Sequence of chain 1.A:
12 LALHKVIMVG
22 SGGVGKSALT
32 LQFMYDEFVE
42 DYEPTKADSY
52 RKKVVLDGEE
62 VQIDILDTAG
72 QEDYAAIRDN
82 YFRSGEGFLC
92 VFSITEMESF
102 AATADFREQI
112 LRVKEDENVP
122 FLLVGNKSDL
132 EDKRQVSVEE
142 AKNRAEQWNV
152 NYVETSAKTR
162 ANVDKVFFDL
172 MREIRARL

The small molecule below binds the protein below.
Small molecule (SMILES): O=S(=O)(O)c1ccc(S(=O)(=O)Nc2ncccc2Cl)cc1

Binding-site contacts:
Ligand atom C21 contacts residue GLU73 of chain 1.A at 3.7 Å.
Ligand atom N12 contacts residue GLY71 of chain 1.A at 3.8 Å.
Ligand atom S09 contacts residue ALA70 of chain 1.A at 3.6 Å.
Ligand atom O10 contacts residue ALA70 of chain 1.A at 3.7 Å.
Ligand atom C17 contacts residue ARG79 of chain 1.A at 3.4 Å.
Ligand atom C06 contacts residue TYR82 of chain 1.A at 3.2 Å (hydrophobic).
Ligand atom C16 contacts residue THR69 of chain 1.A at 4.0 Å.
Ligand atom O11 contacts residue ALA48 of chain 1.A at 3.1 Å.
Ligand atom O11 contacts residue ALA70 of chain 1.A at 2.8 Å (h-bond).
Ligand atom C21 contacts residue TYR82 of chain 1.A at 3.3 Å (hydrophobic).
Ligand atom S09 contacts residue ALA48 of chain 1.A at 3.7 Å.
Ligand atom C20 contacts residue GLU73 of chain 1.A at 3.8 Å.
Ligand atom C16 contacts residue PHE83 of chain 1.A at 3.2 Å (hydrophobic).
Ligand atom C15 contacts residue THR69 of chain 1.A at 3.9 Å.
Ligand atom N14 contacts residue TYR82 of chain 1.A at 3.7 Å.
Ligand atom S02 contacts residue TYR82 of chain 1.A at 1.5 Å (h-bond).
Ligand atom C05 contacts residue TYR82 of chain 1.A at 2.5 Å (hydrophobic).
Ligand atom N12 contacts residue GLN72 of chain 1.A at 3.6 Å.
Ligand atom S09 contacts residue GLY71 of chain 1.A at 3.9 Å.
Ligand atom O10 contacts residue GLN72 of chain 1.A at 2.9 Å (h-bond).
Ligand atom C16 contacts residue ARG79 of chain 1.A at 3.6 Å.
Ligand atom O11 contacts residue THR69 of chain 1.A at 3.0 Å.
Ligand atom C17 contacts residue PHE83 of chain 1.A at 3.6 Å (hydrophobic).
Ligand atom N14 contacts residue GLU73 of chain 1.A at 3.7 Å.
Ligand atom C15 contacts residue TYR82 of chain 1.A at 3.4 Å (hydrophobic).
Ligand atom S09 contacts residue GLU73 of chain 1.A at 3.9 Å.
Ligand atom C13 contacts residue GLU73 of chain 1.A at 3.4 Å.
Ligand atom S09 contacts residue GLN72 of chain 1.A at 3.8 Å.
Ligand atom O10 contacts residue ALA48 of chain 1.A at 3.7 Å.
Ligand atom C07 contacts residue ALA48 of chain 1.A at 3.5 Å (hydrophobic).
Ligand atom O10 contacts residue GLY71 of chain 1.A at 3.6 Å (h-bond).
Ligand atom N12 contacts residue GLU73 of chain 1.A at 3.1 Å (salt-bridge).
Ligand atom O03 contacts residue TYR82 of chain 1.A at 2.3 Å (h-bond).
Ligand atom O11 contacts residue GLY71 of chain 1.A at 4.0 Å.
Ligand atom C08 contacts residue ALA48 of chain 1.A at 3.7 Å (hydrophobic).
Ligand atom CL1 contacts residue GLY71 of chain 1.A at 3.3 Å.
Ligand atom O1 contacts residue TYR82 of chain 1.A at 2.3 Å (h-bond).
Ligand atom O10 contacts residue GLU73 of chain 1.A at 3.5 Å (salt-bridge).
Ligand atom C18 contacts residue GLU73 of chain 1.A at 4.0 Å.
Ligand atom C16 contacts residue TYR82 of chain 1.A at 4.0 Å (hydrophobic).